Binding-site contacts:
Ligand atom C6 contacts residue THR45 of chain 18.E at 3.1 Å.
Ligand atom N6 contacts residue LYS61 of chain 18.E at 4.1 Å.
Ligand atom O6 contacts residue LYS61 of chain 18.E at 3.0 Å (salt-bridge).
Ligand atom N1 contacts residue TYR85 of chain 18.E at 3.5 Å.
Ligand atom C6 contacts residue VAL29 of chain 18.E at 4.1 Å (hydrophobic).
Ligand atom C5 contacts residue LYS61 of chain 18.E at 3.7 Å.
Ligand atom C8 contacts residue THR45 of chain 18.E at 3.8 Å.
Ligand atom N7 contacts residue THR45 of chain 18.E at 2.5 Å (h-bond).
Ligand atom C5 contacts residue THR45 of chain 18.E at 3.1 Å.
Ligand atom C4 contacts residue LYS61 of chain 18.E at 3.7 Å.
Ligand atom OP2 contacts residue LYS43 of chain 18.E at 2.7 Å (salt-bridge).
Ligand atom N1 contacts residue THR59 of chain 18.E at 3.5 Å.
Ligand atom C6 contacts residue TYR85 of chain 18.E at 3.4 Å (hydrophobic).
Ligand atom N7 contacts residue LYS61 of chain 18.E at 3.7 Å.
Ligand atom C2 contacts residue SER47 of chain 18.E at 3.4 Å.
Ligand atom C6 contacts residue SER47 of chain 18.E at 3.9 Å.
Ligand atom C8 contacts residue LYS61 of chain 18.E at 3.7 Å.
Ligand atom N6 contacts residue THR91 of chain 52.E at 3.5 Å (h-bond).
Ligand atom N1 contacts residue SER47 of chain 18.E at 2.9 Å (h-bond).
Ligand atom N6 contacts residue THR59 of chain 18.E at 2.8 Å (h-bond).
Ligand atom N9 contacts residue LYS61 of chain 18.E at 3.7 Å.
Ligand atom C5' contacts residue TYR85 of chain 18.E at 4.0 Å (hydrophobic).
Ligand atom OP2 contacts residue GLU63 of chain 18.E at 3.6 Å (salt-bridge).
Ligand atom P contacts residue TYR85 of chain 18.E at 3.7 Å.
Ligand atom C8 contacts residue TYR85 of chain 18.E at 3.8 Å (hydrophobic).
Ligand atom C4 contacts residue TYR85 of chain 18.E at 3.8 Å (hydrophobic).
Ligand atom N6 contacts residue TYR85 of chain 18.E at 3.4 Å.
Ligand atom OP1 contacts residue LYS43 of chain 18.E at 2.9 Å (salt-bridge).
Ligand atom C6 contacts residue THR59 of chain 18.E at 3.6 Å.
Ligand atom C2 contacts residue THR59 of chain 18.E at 4.1 Å.
Ligand atom N6 contacts residue THR45 of chain 18.E at 2.5 Å (h-bond).
Ligand atom C5 contacts residue VAL29 of chain 18.E at 4.0 Å (hydrophobic).
Ligand atom N7 contacts residue TYR85 of chain 18.E at 3.7 Å.
Ligand atom N6 contacts residue CYS46 of chain 18.E at 3.4 Å (h-bond).
Ligand atom C6 contacts residue LYS61 of chain 18.E at 3.8 Å.
Ligand atom N9 contacts residue TYR85 of chain 18.E at 4.0 Å.
Ligand atom OP1 contacts residue TYR85 of chain 18.E at 3.5 Å (h-bond).
Ligand atom P contacts residue LYS43 of chain 18.E at 3.2 Å.
Ligand atom C5 contacts residue TYR85 of chain 18.E at 3.5 Å (hydrophobic).
Ligand atom N6 contacts residue SER47 of chain 18.E at 4.1 Å.

The protein below binds the small molecule below.
Small molecule (SMILES): Nc1nc(=O)c2ncn([C@@H]3O[C@H](CO[P](=O)(O)O[C@H]4[C@@H](O)[C@H](n5cnc6c(N)ncnc65)O[C@@H]4CO[P](=O)(O)O[C@@H]4[C@@H](O)[C@H](n5cnc6c(N)ncnc65)O[C@@H]4COP(=O)=O)[C@@H](O)[C@H]3O)c2[nH]1

Sequence of chain 52.E:
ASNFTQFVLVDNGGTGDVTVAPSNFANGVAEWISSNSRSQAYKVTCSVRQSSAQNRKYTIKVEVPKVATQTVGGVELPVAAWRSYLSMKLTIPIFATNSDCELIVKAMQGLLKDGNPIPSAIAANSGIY

Sequence of chain 18.E:
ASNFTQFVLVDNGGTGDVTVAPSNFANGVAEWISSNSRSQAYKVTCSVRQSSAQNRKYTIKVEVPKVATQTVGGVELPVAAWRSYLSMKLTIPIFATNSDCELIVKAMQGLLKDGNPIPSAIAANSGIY